A protein and the small-molecule ligand that binds it are described below.
Small molecule (SMILES): Nc1nc2c(ncn2[C@@H]2O[C@H](CO[P](=O)(O)O[P](=O)(O)NP(=O)(O)O)[C@@H](O)[C@H]2O)c(=O)[nH]1

Sequence of chain 1.C:
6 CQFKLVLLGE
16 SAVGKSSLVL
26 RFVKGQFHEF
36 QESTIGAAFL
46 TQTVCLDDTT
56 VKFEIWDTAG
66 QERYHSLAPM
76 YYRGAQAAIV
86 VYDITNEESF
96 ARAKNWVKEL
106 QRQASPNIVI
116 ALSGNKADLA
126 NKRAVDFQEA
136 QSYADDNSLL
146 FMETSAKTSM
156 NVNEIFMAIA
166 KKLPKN

Binding-site contacts:
Ligand atom O1B contacts residue LYS20 of chain 1.C at 2.8 Å (salt-bridge).
Ligand atom O6 contacts residue LYS121 of chain 1.C at 3.5 Å.
Ligand atom O2B contacts residue SER21 of chain 1.C at 3.0 Å (h-bond).
Ligand atom O1B contacts residue ALA17 of chain 1.C at 3.3 Å (h-bond).
Ligand atom N7 contacts residue ASN120 of chain 1.C at 3.1 Å (h-bond).
Ligand atom O2' contacts residue PHE32 of chain 1.C at 3.3 Å.
Ligand atom O2' contacts residue GLU34 of chain 1.C at 3.5 Å (salt-bridge).
Ligand atom O3A contacts residue GLY19 of chain 1.C at 3.2 Å (h-bond).
Ligand atom O2G contacts residue MG1 of chain 1.O at 2.1 Å.
Ligand atom O1A contacts residue GLY19 of chain 1.C at 3.2 Å.
Ligand atom N1 contacts residue LYS152 of chain 1.C at 3.3 Å.
Ligand atom O4' contacts residue LYS121 of chain 1.C at 3.0 Å (salt-bridge).
Ligand atom O2G contacts residue THR39 of chain 1.C at 2.8 Å (h-bond).
Ligand atom N2 contacts residue ASP123 of chain 1.C at 2.7 Å (salt-bridge).
Ligand atom O1G contacts residue SER38 of chain 1.C at 2.7 Å (h-bond).
Ligand atom O6 contacts residue LYS152 of chain 1.C at 3.2 Å (salt-bridge).
Ligand atom N2 contacts residue LYS152 of chain 1.C at 3.3 Å.
Ligand atom PG contacts residue MG1 of chain 1.O at 3.2 Å.
Ligand atom O3A contacts residue ALA17 of chain 1.C at 3.4 Å.
Ligand atom O6 contacts residue SER150 of chain 1.C at 3.2 Å.
Ligand atom O2A contacts residue GLN36 of chain 1.C at 3.2 Å.
Ligand atom O1A contacts residue SER22 of chain 1.C at 2.8 Å (h-bond).
Ligand atom O1B contacts residue GLY19 of chain 1.C at 3.1 Å (h-bond).
Ligand atom O2' contacts residue HIS33 of chain 1.C at 2.7 Å (h-bond).
Ligand atom O3G contacts residue LYS20 of chain 1.C at 2.5 Å (salt-bridge).
Ligand atom PB contacts residue MG1 of chain 1.O at 3.3 Å.
Ligand atom O1A contacts residue SER21 of chain 1.C at 3.5 Å (h-bond).
Ligand atom O6 contacts residue ASP123 of chain 1.C at 3.4 Å (salt-bridge).
Ligand atom O6 contacts residue ALA151 of chain 1.C at 2.8 Å (h-bond).
Ligand atom N1 contacts residue ASP123 of chain 1.C at 2.9 Å (salt-bridge).
Ligand atom O1G contacts residue SER16 of chain 1.C at 2.7 Å (h-bond).
Ligand atom O3G contacts residue SER16 of chain 1.C at 3.5 Å.
Ligand atom O3' contacts residue GLU34 of chain 1.C at 2.7 Å (salt-bridge).
Ligand atom O1B contacts residue VAL18 of chain 1.C at 3.1 Å (h-bond).
Ligand atom PB contacts residue ALA17 of chain 1.C at 3.5 Å.
Ligand atom O2B contacts residue MG1 of chain 1.O at 2.0 Å.
Ligand atom O3G contacts residue GLY65 of chain 1.C at 2.7 Å (h-bond).
Ligand atom C8 contacts residue SER22 of chain 1.C at 3.4 Å.
Ligand atom N3B contacts residue MG1 of chain 1.O at 3.5 Å.
Ligand atom N3B contacts residue ALA17 of chain 1.C at 2.7 Å (h-bond).